A small-molecule ligand and the protein it binds are described below.
Small molecule (SMILES): O=C(CCC1CCCC1)Nc1cccc(N2CCCCC2)c1

Sequence of chain 1.A:
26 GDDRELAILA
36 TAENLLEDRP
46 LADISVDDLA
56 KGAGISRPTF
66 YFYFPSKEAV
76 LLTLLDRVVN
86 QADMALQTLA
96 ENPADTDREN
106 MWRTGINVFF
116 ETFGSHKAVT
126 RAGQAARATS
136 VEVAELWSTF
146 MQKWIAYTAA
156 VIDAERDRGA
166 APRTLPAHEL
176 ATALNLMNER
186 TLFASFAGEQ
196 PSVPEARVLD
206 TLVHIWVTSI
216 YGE

Binding-site contacts:
Ligand atom C2 contacts residue PHE118 of chain 1.A at 3.9 Å (hydrophobic).
Ligand atom C18 contacts residue LEU91 of chain 1.A at 4.0 Å (hydrophobic).
Ligand atom C18 contacts residue THR153 of chain 1.A at 3.5 Å.
Ligand atom C2 contacts residue LEU187 of chain 1.A at 3.8 Å (hydrophobic).
Ligand atom C3 contacts residue LEU187 of chain 1.A at 3.4 Å (hydrophobic).
Ligand atom C4 contacts residue PHE118 of chain 1.A at 3.8 Å (hydrophobic).
Ligand atom C3 contacts residue PHE191 of chain 1.A at 4.0 Å (hydrophobic).
Ligand atom C14 contacts residue THR153 of chain 1.A at 3.7 Å.
Ligand atom C13 contacts residue ASN180 of chain 1.A at 3.5 Å.
Ligand atom C11 contacts residue ASN180 of chain 1.A at 3.7 Å.
Ligand atom C contacts residue THR125 of chain 1.A at 3.9 Å.
Ligand atom C9 contacts residue MET146 of chain 1.A at 3.4 Å (hydrophobic).
Ligand atom C15 contacts residue TRP211 of chain 1.A at 3.9 Å (hydrophobic).
Ligand atom C1 contacts residue GLU184 of chain 1.A at 3.8 Å.
Ligand atom C13 contacts residue PHE114 of chain 1.A at 3.7 Å (hydrophobic).
Ligand atom C14 contacts residue TRP211 of chain 1.A at 3.7 Å (hydrophobic).
Ligand atom C17 contacts residue THR153 of chain 1.A at 3.9 Å.
Ligand atom C15 contacts residue GLY110 of chain 1.A at 4.0 Å.
Ligand atom C15 contacts residue ILE111 of chain 1.A at 3.9 Å (hydrophobic).
Ligand atom C7 contacts residue ASN180 of chain 1.A at 3.9 Å.
Ligand atom C16 contacts residue ILE111 of chain 1.A at 4.0 Å (hydrophobic).
Ligand atom C10 contacts residue GLU184 of chain 1.A at 3.9 Å.
Ligand atom C12 contacts residue ASN183 of chain 1.A at 3.5 Å.
Ligand atom C1 contacts residue TRP142 of chain 1.A at 3.6 Å (hydrophobic).
Ligand atom C16 contacts residue GLY110 of chain 1.A at 3.8 Å.
Ligand atom N1 contacts residue ASN180 of chain 1.A at 3.0 Å (h-bond).
Ligand atom C9 contacts residue TRP149 of chain 1.A at 3.5 Å (hydrophobic).
Ligand atom C12 contacts residue ASN180 of chain 1.A at 3.3 Å.
Ligand atom C17 contacts residue TYR152 of chain 1.A at 3.8 Å (hydrophobic).
Ligand atom C5 contacts residue GLU184 of chain 1.A at 3.7 Å.
Ligand atom C10 contacts residue MET146 of chain 1.A at 4.0 Å (hydrophobic).
Ligand atom C11 contacts residue ASN183 of chain 1.A at 3.6 Å.
Ligand atom C12 contacts residue TRP211 of chain 1.A at 3.6 Å (hydrophobic).
Ligand atom O contacts residue PHE114 of chain 1.A at 3.7 Å.
Ligand atom C6 contacts residue PHE114 of chain 1.A at 4.0 Å (hydrophobic).
Ligand atom N contacts residue GLU184 of chain 1.A at 3.7 Å.
Ligand atom C8 contacts residue ASN180 of chain 1.A at 3.7 Å.
Ligand atom C8 contacts residue TRP149 of chain 1.A at 3.5 Å (hydrophobic).
Ligand atom O contacts residue ASN183 of chain 1.A at 3.2 Å (h-bond).
Ligand atom C4 contacts residue THR125 of chain 1.A at 3.5 Å.